Sequence of chain 1.A:
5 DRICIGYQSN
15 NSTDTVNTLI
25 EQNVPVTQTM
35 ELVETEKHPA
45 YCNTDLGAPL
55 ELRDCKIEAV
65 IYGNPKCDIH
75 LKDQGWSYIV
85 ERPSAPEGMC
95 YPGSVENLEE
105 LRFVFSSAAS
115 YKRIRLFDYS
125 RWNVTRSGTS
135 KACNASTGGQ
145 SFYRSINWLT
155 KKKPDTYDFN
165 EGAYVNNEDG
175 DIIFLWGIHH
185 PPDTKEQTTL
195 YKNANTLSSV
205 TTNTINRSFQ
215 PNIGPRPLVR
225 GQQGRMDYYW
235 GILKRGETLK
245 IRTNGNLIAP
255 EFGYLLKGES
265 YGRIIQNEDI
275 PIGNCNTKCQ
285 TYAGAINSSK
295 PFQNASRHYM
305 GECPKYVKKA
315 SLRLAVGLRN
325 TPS

The protein below binds the small molecule below.
Small molecule (SMILES): CC(=O)N[C@@H]1[C@@H](O)[C@H](O)[C@@H](CO)O[C@H]1O

Binding-site contacts:
Ligand atom C8 contacts residue ASN164 of chain 1.A at 3.9 Å.
Ligand atom O7 contacts residue PHE163 of chain 1.A at 4.4 Å.
Ligand atom C6 contacts residue ASN127 of chain 1.A at 4.4 Å.
Ligand atom C2 contacts residue ASN164 of chain 1.A at 4.3 Å.
Ligand atom N2 contacts residue ARG125 of chain 1.A at 4.0 Å.
Ligand atom O7 contacts residue GLU165 of chain 1.A at 3.1 Å (salt-bridge).
Ligand atom O5 contacts residue ASN127 of chain 1.A at 2.1 Å (h-bond).
Ligand atom C8 contacts residue GLU165 of chain 1.A at 3.1 Å.
Ligand atom N2 contacts residue ASN127 of chain 1.A at 3.0 Å (h-bond).
Ligand atom O7 contacts residue ASN164 of chain 1.A at 3.4 Å.
Ligand atom C4 contacts residue ASN127 of chain 1.A at 4.1 Å.
Ligand atom C7 contacts residue ASN164 of chain 1.A at 3.5 Å.
Ligand atom C1 contacts residue ASN164 of chain 1.A at 4.5 Å.
Ligand atom C8 contacts residue TRP126 of chain 1.A at 3.6 Å (hydrophobic).
Ligand atom C7 contacts residue GLU165 of chain 1.A at 3.6 Å.
Ligand atom C2 contacts residue ASN127 of chain 1.A at 2.4 Å.
Ligand atom C7 contacts residue ASN127 of chain 1.A at 3.8 Å.
Ligand atom O7 contacts residue ASN127 of chain 1.A at 4.1 Å.
Ligand atom C3 contacts residue ASN127 of chain 1.A at 3.7 Å.
Ligand atom C8 contacts residue ARG125 of chain 1.A at 4.1 Å.
Ligand atom C5 contacts residue ASN127 of chain 1.A at 3.5 Å.
Ligand atom N2 contacts residue ASN164 of chain 1.A at 3.9 Å.
Ligand atom C1 contacts residue ASN127 of chain 1.A at 1.4 Å.